Sequence of chain 1.B:
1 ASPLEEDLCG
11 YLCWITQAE

Binding-site contacts:
Ligand atom C2 contacts residue CYS13 of chain 1.B at 3.5 Å (hydrophobic).
Ligand atom C2 contacts residue CYS9 of chain 1.B at 3.8 Å (hydrophobic).
Ligand atom C3 contacts residue CYS13 of chain 1.B at 3.1 Å (hydrophobic).
Ligand atom C3' contacts residue THR16 of chain 1.B at 3.8 Å.
Ligand atom C1' contacts residue CYS9 of chain 1.B at 2.0 Å (hydrophobic).
Ligand atom C3' contacts residue CYS13 of chain 1.B at 2.0 Å (hydrophobic).
Ligand atom C1 contacts residue CYS9 of chain 1.B at 2.9 Å (hydrophobic).
Ligand atom C4 contacts residue CYS13 of chain 1.B at 3.8 Å (hydrophobic).
Ligand atom C6 contacts residue CYS9 of chain 1.B at 3.4 Å (hydrophobic).

The small molecule below binds the protein below.
Small molecule (SMILES): BrCc1cccc(CBr)c1